Binding-site contacts:
Ligand atom C10 contacts residue HIS164 of chain 1.A at 3.2 Å.
Ligand atom C11 contacts residue HIS164 of chain 1.A at 3.8 Å.
Ligand atom O27 contacts residue HIS41 of chain 1.A at 3.7 Å.
Ligand atom C10 contacts residue CYS145 of chain 1.A at 3.4 Å (hydrophobic).
Ligand atom O23 contacts residue GLY143 of chain 1.A at 3.2 Å.
Ligand atom O27 contacts residue LEU27 of chain 1.A at 3.9 Å.
Ligand atom C19 contacts residue CYS145 of chain 1.A at 1.8 Å (hydrophobic).
Ligand atom O27 contacts residue HIS164 of chain 1.A at 3.5 Å (h-bond).
Ligand atom O30 contacts residue ASP187 of chain 1.A at 3.1 Å.
Ligand atom C1 contacts residue ARG188 of chain 1.A at 4.0 Å.
Ligand atom C3 contacts residue HIS41 of chain 1.A at 3.5 Å.
Ligand atom C5 contacts residue HIS41 of chain 1.A at 3.6 Å.
Ligand atom O27 contacts residue PRO39 of chain 1.A at 4.1 Å.
Ligand atom O12 contacts residue HIS41 of chain 1.A at 3.4 Å.
Ligand atom O23 contacts residue CYS145 of chain 1.A at 2.8 Å (h-bond).
Ligand atom O13 contacts residue HIS41 of chain 1.A at 3.5 Å.
Ligand atom C1 contacts residue HIS41 of chain 1.A at 4.0 Å.
Ligand atom O23 contacts residue LEU27 of chain 1.A at 3.9 Å.
Ligand atom O27 contacts residue CYS145 of chain 1.A at 3.1 Å (h-bond).
Ligand atom C9 contacts residue HIS164 of chain 1.A at 3.0 Å.
Ligand atom C11 contacts residue CYS145 of chain 1.A at 3.3 Å (hydrophobic).
Ligand atom C2 contacts residue MET165 of chain 1.A at 4.0 Å (hydrophobic).
Ligand atom C18 contacts residue CYS145 of chain 1.A at 2.6 Å (hydrophobic).
Ligand atom C4 contacts residue HIS41 of chain 1.A at 3.4 Å.
Ligand atom C14 contacts residue CYS145 of chain 1.A at 2.9 Å (hydrophobic).
Ligand atom C2 contacts residue HIS41 of chain 1.A at 3.9 Å.
Ligand atom O24 contacts residue THR26 of chain 1.A at 3.0 Å (h-bond).
Ligand atom O25 contacts residue THR25 of chain 1.A at 3.7 Å.
Ligand atom C3 contacts residue HIS164 of chain 1.A at 3.5 Å.
Ligand atom C11 contacts residue HIS41 of chain 1.A at 3.4 Å.
Ligand atom C9 contacts residue HIS41 of chain 1.A at 3.4 Å.
Ligand atom O29 contacts residue GLN189 of chain 1.A at 3.2 Å (h-bond).
Ligand atom C10 contacts residue HIS41 of chain 1.A at 3.5 Å.
Ligand atom C17 contacts residue THR26 of chain 1.A at 3.9 Å.
Ligand atom O30 contacts residue ARG188 of chain 1.A at 3.9 Å.
Ligand atom O13 contacts residue HIS164 of chain 1.A at 3.1 Å (h-bond).
Ligand atom O23 contacts residue SER144 of chain 1.A at 3.7 Å.
Ligand atom C17 contacts residue CYS145 of chain 1.A at 3.9 Å (hydrophobic).
Ligand atom O30 contacts residue MET165 of chain 1.A at 3.2 Å.
Ligand atom C16 contacts residue THR25 of chain 1.A at 4.0 Å.

Sequence of chain 1.A:
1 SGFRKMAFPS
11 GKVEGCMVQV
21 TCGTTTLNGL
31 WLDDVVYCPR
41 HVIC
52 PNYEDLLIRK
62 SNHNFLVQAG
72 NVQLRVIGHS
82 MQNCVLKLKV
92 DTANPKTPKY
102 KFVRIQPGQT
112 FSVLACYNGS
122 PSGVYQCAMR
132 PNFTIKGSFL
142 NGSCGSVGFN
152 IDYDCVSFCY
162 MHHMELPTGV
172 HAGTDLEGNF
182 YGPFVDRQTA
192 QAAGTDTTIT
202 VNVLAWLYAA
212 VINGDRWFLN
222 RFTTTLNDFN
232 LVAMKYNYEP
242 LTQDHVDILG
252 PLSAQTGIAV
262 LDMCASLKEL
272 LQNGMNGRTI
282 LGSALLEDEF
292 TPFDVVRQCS

This protein binds this small molecule.
Small molecule (SMILES): O=c1c(O)c(-c2cc(O)c(O)c(O)c2)oc2cc(O)cc(O)c12